Sequence of chain 1.D:
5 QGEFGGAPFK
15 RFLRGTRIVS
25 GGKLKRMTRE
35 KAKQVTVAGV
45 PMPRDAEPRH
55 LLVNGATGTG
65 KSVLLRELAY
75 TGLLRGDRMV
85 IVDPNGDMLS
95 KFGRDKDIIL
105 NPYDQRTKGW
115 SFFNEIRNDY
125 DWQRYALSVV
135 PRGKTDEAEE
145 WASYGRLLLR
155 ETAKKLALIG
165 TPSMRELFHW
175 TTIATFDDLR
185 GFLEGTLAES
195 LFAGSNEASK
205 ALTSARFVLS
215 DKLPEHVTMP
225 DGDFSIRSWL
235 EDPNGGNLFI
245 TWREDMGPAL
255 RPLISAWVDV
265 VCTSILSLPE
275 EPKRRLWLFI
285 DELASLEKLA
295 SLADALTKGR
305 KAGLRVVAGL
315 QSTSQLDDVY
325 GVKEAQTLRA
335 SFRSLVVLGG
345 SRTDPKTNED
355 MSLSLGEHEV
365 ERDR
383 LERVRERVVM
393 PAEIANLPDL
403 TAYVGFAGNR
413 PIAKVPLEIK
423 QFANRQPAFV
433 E

A small-molecule ligand and the protein it binds are described below.
Small molecule (SMILES): Nc1nc2c(ncn2[C@@H]2O[C@H](CO[P](=O)(O)O[P](=O)(O)NP(=O)(O)O)[C@@H](O)[C@H]2O)c(=O)[nH]1

Binding-site contacts:
Ligand atom C4' contacts residue ARG53 of chain 1.D at 4.1 Å.
Ligand atom O2G contacts residue ARG304 of chain 1.D at 3.9 Å.
Ligand atom N3B contacts residue SER66 of chain 1.C at 3.7 Å.
Ligand atom O1A contacts residue VAL67 of chain 1.C at 3.3 Å (h-bond).
Ligand atom C4 contacts residue ILE421 of chain 1.C at 3.3 Å (hydrophobic).
Ligand atom O6 contacts residue GLN423 of chain 1.C at 3.6 Å.
Ligand atom O1A contacts residue SER66 of chain 1.C at 3.0 Å (h-bond).
Ligand atom PA contacts residue SER66 of chain 1.C at 3.7 Å.
Ligand atom O1A contacts residue GLY64 of chain 1.C at 3.0 Å.
Ligand atom PB contacts residue SER66 of chain 1.C at 3.6 Å.
Ligand atom N3 contacts residue ILE421 of chain 1.C at 3.3 Å.
Ligand atom PG contacts residue ARG304 of chain 1.D at 3.2 Å.
Ligand atom O1B contacts residue GLY62 of chain 1.C at 2.6 Å (h-bond).
Ligand atom C5' contacts residue ARG53 of chain 1.D at 4.1 Å.
Ligand atom C5 contacts residue ILE421 of chain 1.C at 4.1 Å (hydrophobic).
Ligand atom PB contacts residue GLY62 of chain 1.C at 3.8 Å.
Ligand atom O2B contacts residue SER66 of chain 1.C at 2.5 Å (h-bond).
Ligand atom O1A contacts residue LYS65 of chain 1.C at 3.4 Å (salt-bridge).
Ligand atom O3' contacts residue ARG53 of chain 1.D at 2.7 Å (salt-bridge).
Ligand atom O3A contacts residue GLY64 of chain 1.C at 4.0 Å.
Ligand atom O3G contacts residue ARG304 of chain 1.D at 2.6 Å (salt-bridge).
Ligand atom O1B contacts residue THR61 of chain 1.C at 3.7 Å.
Ligand atom O3' contacts residue GLY62 of chain 1.C at 3.9 Å.
Ligand atom N9 contacts residue ILE421 of chain 1.C at 3.4 Å.
Ligand atom O2B contacts residue LYS65 of chain 1.C at 3.9 Å.
Ligand atom O2G contacts residue GLY62 of chain 1.C at 4.2 Å.
Ligand atom O2A contacts residue SER66 of chain 1.C at 3.6 Å.
Ligand atom PA contacts residue GLY64 of chain 1.C at 3.9 Å.
Ligand atom O3A contacts residue GLY62 of chain 1.C at 3.3 Å.
Ligand atom C4' contacts residue GLY62 of chain 1.C at 3.3 Å.
Ligand atom C3' contacts residue ARG53 of chain 1.D at 3.8 Å.
Ligand atom O5' contacts residue GLY62 of chain 1.C at 3.6 Å.
Ligand atom C1' contacts residue ILE421 of chain 1.C at 3.6 Å (hydrophobic).
Ligand atom O4' contacts residue LEU402 of chain 1.C at 3.9 Å.
Ligand atom O3A contacts residue SER66 of chain 1.C at 4.1 Å.
Ligand atom O2G contacts residue THR61 of chain 1.C at 3.8 Å.
Ligand atom C5' contacts residue GLY62 of chain 1.C at 3.4 Å.
Ligand atom O5' contacts residue GLY64 of chain 1.C at 3.8 Å.
Ligand atom C2 contacts residue ILE421 of chain 1.C at 4.0 Å (hydrophobic).
Ligand atom O1G contacts residue ARG304 of chain 1.D at 2.9 Å (salt-bridge).

Sequence of chain 1.C:
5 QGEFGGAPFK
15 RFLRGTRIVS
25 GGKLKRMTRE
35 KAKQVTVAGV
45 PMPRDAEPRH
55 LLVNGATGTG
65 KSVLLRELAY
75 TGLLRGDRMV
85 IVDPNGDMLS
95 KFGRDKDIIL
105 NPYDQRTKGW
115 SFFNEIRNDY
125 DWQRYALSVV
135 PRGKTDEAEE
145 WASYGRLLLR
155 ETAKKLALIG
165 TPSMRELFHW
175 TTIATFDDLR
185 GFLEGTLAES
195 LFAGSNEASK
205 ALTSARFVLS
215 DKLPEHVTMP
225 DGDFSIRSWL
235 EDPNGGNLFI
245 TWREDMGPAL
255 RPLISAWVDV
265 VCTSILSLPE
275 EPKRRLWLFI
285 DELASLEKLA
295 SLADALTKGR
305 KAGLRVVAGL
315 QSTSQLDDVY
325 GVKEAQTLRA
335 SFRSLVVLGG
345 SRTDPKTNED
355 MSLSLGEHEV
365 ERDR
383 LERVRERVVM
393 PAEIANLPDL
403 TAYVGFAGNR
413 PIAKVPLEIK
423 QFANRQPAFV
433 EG